Sequence of chain 2.A:
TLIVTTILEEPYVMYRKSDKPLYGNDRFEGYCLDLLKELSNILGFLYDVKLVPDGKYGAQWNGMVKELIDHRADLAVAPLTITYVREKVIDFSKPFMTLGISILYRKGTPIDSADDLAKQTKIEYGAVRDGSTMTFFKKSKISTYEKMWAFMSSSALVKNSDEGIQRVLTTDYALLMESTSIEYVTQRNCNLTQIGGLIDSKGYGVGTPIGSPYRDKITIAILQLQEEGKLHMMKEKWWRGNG

This protein binds this small molecule.
Small molecule (SMILES): CC(C)(C)c1onc(OCP(=O)(O)O)c1C[C@H](N)C(=O)O

Binding-site contacts:
Ligand atom C10 contacts residue TYR216 of chain 2.A at 3.1 Å (hydrophobic).
Ligand atom C2 contacts residue TYR61 of chain 2.A at 3.9 Å (hydrophobic).
Ligand atom P contacts residue SER141 of chain 2.A at 3.4 Å.
Ligand atom C1 contacts residue THR90 of chain 2.A at 3.5 Å.
Ligand atom O5 contacts residue GLY140 of chain 2.A at 3.2 Å.
Ligand atom C6 contacts residue GLU190 of chain 2.A at 3.6 Å.
Ligand atom C4 contacts residue GOL1 of chain 2.C at 3.7 Å.
Ligand atom C9 contacts residue GLU13 of chain 2.A at 3.5 Å.
Ligand atom C11 contacts residue TYR61 of chain 2.A at 3.5 Å (hydrophobic).
Ligand atom O2 contacts residue GLU190 of chain 2.A at 3.7 Å.
Ligand atom N contacts residue THR90 of chain 2.A at 2.7 Å (h-bond).
Ligand atom O3 contacts residue GOL1 of chain 2.C at 3.7 Å.
Ligand atom C11 contacts residue PRO88 of chain 2.A at 3.3 Å (hydrophobic).
Ligand atom C10 contacts residue SER193 of chain 2.A at 3.5 Å.
Ligand atom O contacts residue PRO88 of chain 2.A at 3.4 Å (h-bond).
Ligand atom C1 contacts residue PRO88 of chain 2.A at 3.8 Å (hydrophobic).
Ligand atom C5 contacts residue GLU190 of chain 2.A at 3.7 Å.
Ligand atom O5 contacts residue SER141 of chain 2.A at 2.7 Å (h-bond).
Ligand atom P contacts residue GOL1 of chain 2.C at 3.8 Å.
Ligand atom O6 contacts residue GOL1 of chain 2.C at 2.6 Å (h-bond).
Ligand atom O contacts residue LEU89 of chain 2.A at 3.4 Å.
Ligand atom O contacts residue ARG95 of chain 2.A at 2.8 Å (salt-bridge).
Ligand atom O1 contacts residue ARG95 of chain 2.A at 2.9 Å (salt-bridge).
Ligand atom N1 contacts residue GOL1 of chain 2.C at 3.7 Å.
Ligand atom C6 contacts residue GOL1 of chain 2.C at 3.9 Å.
Ligand atom N1 contacts residue GLU190 of chain 2.A at 3.8 Å.
Ligand atom O4 contacts residue SER141 of chain 2.A at 2.7 Å (h-bond).
Ligand atom C1 contacts residue GLU190 of chain 2.A at 3.8 Å.
Ligand atom C2 contacts residue THR90 of chain 2.A at 3.7 Å.
Ligand atom O1 contacts residue TYR61 of chain 2.A at 3.4 Å.
Ligand atom O contacts residue THR90 of chain 2.A at 2.7 Å (h-bond).
Ligand atom N contacts residue GLU190 of chain 2.A at 2.9 Å (salt-bridge).
Ligand atom C7 contacts residue GLU190 of chain 2.A at 3.5 Å.
Ligand atom C2 contacts residue ARG95 of chain 2.A at 3.5 Å.
Ligand atom N contacts residue TYR216 of chain 2.A at 3.4 Å.
Ligand atom C10 contacts residue GLU190 of chain 2.A at 3.4 Å.
Ligand atom N contacts residue PRO88 of chain 2.A at 2.9 Å (h-bond).
Ligand atom C3 contacts residue GLU190 of chain 2.A at 3.9 Å.
Ligand atom C5 contacts residue GOL1 of chain 2.C at 3.6 Å.
Ligand atom C10 contacts residue THR192 of chain 2.A at 3.4 Å.